Binding-site contacts:
Ligand atom O7 contacts residue ASN278 of chain 1.A at 4.2 Å.
Ligand atom O6 contacts residue THR280 of chain 1.A at 3.3 Å (h-bond).
Ligand atom O5 contacts residue THR280 of chain 1.A at 4.0 Å.
Ligand atom C4 contacts residue ASN278 of chain 1.A at 4.2 Å.
Ligand atom O5 contacts residue ASN281 of chain 1.A at 3.3 Å.
Ligand atom C7 contacts residue ASN278 of chain 1.A at 3.4 Å.
Ligand atom C5 contacts residue ASN281 of chain 1.A at 4.4 Å.
Ligand atom C3 contacts residue ASN278 of chain 1.A at 3.8 Å.
Ligand atom C1 contacts residue ASN281 of chain 1.A at 4.0 Å.
Ligand atom C1 contacts residue ASN278 of chain 1.A at 1.4 Å.
Ligand atom C1 contacts residue THR280 of chain 1.A at 4.1 Å.
Ligand atom O6 contacts residue ASN281 of chain 1.A at 3.3 Å.
Ligand atom C8 contacts residue ASN278 of chain 1.A at 3.6 Å.
Ligand atom O5 contacts residue ASN278 of chain 1.A at 2.4 Å (h-bond).
Ligand atom N2 contacts residue ASN278 of chain 1.A at 2.9 Å (h-bond).
Ligand atom C6 contacts residue THR280 of chain 1.A at 3.9 Å.
Ligand atom C5 contacts residue ASN278 of chain 1.A at 3.7 Å.
Ligand atom C2 contacts residue ASN278 of chain 1.A at 2.5 Å.
Ligand atom C5 contacts residue THR280 of chain 1.A at 3.5 Å.
Ligand atom C6 contacts residue ASN281 of chain 1.A at 4.4 Å.

A protein and the small-molecule ligand that binds it are described below.
Small molecule (SMILES): CC(=O)N[C@@H]1[C@@H](O)[C@H](O)[C@@H](CO)O[C@H]1O

Sequence of chain 1.A:
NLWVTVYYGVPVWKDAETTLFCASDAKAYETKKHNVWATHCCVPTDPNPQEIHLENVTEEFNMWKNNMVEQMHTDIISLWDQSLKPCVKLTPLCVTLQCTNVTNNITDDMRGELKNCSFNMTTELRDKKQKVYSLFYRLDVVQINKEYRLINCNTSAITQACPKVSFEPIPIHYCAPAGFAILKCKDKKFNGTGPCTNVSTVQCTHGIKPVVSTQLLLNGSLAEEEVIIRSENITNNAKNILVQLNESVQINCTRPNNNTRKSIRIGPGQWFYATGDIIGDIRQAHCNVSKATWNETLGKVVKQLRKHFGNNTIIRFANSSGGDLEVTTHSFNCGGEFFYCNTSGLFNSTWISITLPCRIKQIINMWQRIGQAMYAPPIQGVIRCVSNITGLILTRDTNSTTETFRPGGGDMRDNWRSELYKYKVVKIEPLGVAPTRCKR